Binding-site contacts:
Ligand atom O6 contacts residue TYR311 of chain 1.B at 3.5 Å.
Ligand atom CAX contacts residue LMN1 of chain 1.G at 3.8 Å.
Ligand atom C6 contacts residue TRP307 of chain 1.B at 3.3 Å (hydrophobic).
Ligand atom CCL contacts residue ARG245 of chain 1.B at 3.5 Å.
Ligand atom OAS contacts residue ARG245 of chain 1.B at 3.3 Å.
Ligand atom CBE contacts residue LEU303 of chain 1.B at 3.7 Å (hydrophobic).
Ligand atom O5 contacts residue TRP307 of chain 1.B at 2.9 Å (h-bond).
Ligand atom CCV contacts residue ARG245 of chain 1.B at 3.8 Å.
Ligand atom CAZ contacts residue ASN297 of chain 1.B at 3.6 Å.
Ligand atom OAN contacts residue TYR249 of chain 1.B at 3.3 Å.
Ligand atom CCR contacts residue ARG245 of chain 1.B at 3.5 Å.
Ligand atom CBD contacts residue ASN297 of chain 1.B at 3.3 Å.
Ligand atom CAB contacts residue LEU253 of chain 1.B at 3.8 Å (hydrophobic).
Ligand atom CAZ contacts residue LEU253 of chain 1.B at 3.8 Å (hydrophobic).
Ligand atom CBH contacts residue ILE304 of chain 1.B at 3.8 Å (hydrophobic).
Ligand atom CCH contacts residue ARG245 of chain 1.B at 3.4 Å.
Ligand atom C5 contacts residue TRP307 of chain 1.B at 3.7 Å (hydrophobic).
Ligand atom OAP contacts residue ARG245 of chain 1.B at 3.6 Å.
Ligand atom C6 contacts residue TYR311 of chain 1.B at 3.6 Å (hydrophobic).
Ligand atom OAP contacts residue GLY246 of chain 1.B at 3.3 Å.
Ligand atom CAA contacts residue ILE135 of chain 1.B at 3.7 Å (hydrophobic).
Ligand atom OAJ contacts residue TRP257 of chain 1.B at 3.7 Å.
Ligand atom CAW contacts residue ALA139 of chain 1.B at 3.8 Å (hydrophobic).
Ligand atom CBN contacts residue LMN1 of chain 1.G at 3.7 Å.
Ligand atom CBG contacts residue LMN1 of chain 1.G at 3.7 Å.
Ligand atom CBE contacts residue LMN1 of chain 1.G at 3.7 Å.
Ligand atom C3 contacts residue ARG245 of chain 1.B at 3.6 Å.
Ligand atom CCJ contacts residue ARG245 of chain 1.B at 3.6 Å.
Ligand atom OCB contacts residue ARG245 of chain 1.B at 3.5 Å (salt-bridge).
Ligand atom OAN contacts residue ARG245 of chain 1.B at 2.5 Å (salt-bridge).
Ligand atom OAP contacts residue TYR249 of chain 1.B at 3.3 Å.
Ligand atom CBC contacts residue LMN1 of chain 1.G at 3.8 Å.
Ligand atom CAX contacts residue ALA296 of chain 1.B at 3.8 Å (hydrophobic).
Ligand atom OAJ contacts residue LMN1 of chain 1.G at 3.1 Å (h-bond).
Ligand atom OAT contacts residue GLU252 of chain 1.B at 3.5 Å (salt-bridge).
Ligand atom CBI contacts residue TRP307 of chain 1.B at 3.6 Å (hydrophobic).
Ligand atom CAA contacts residue ILE306 of chain 1.B at 3.7 Å (hydrophobic).
Ligand atom CBR contacts residue LMN1 of chain 1.G at 3.8 Å.
Ligand atom OAU contacts residue TYR311 of chain 1.B at 3.6 Å.
Ligand atom O6 contacts residue TRP307 of chain 1.B at 2.4 Å (h-bond).

The small molecule below binds the protein below.
Small molecule (SMILES): CCCCCCCCCCC(CCCCCCCCCC)(CO[C@H]1O[C@@H](CO)[C@H](O[C@@H]2O[C@@H](CO)[C@H](O)[C@@H](O)[C@@H]2O)[C@@H](O)[C@@H]1O)CO[C@H]1O[C@@H](CO)[C@H](O[C@@H]2O[C@@H](CO)[C@H](O)[C@@H](O)[C@@H]2O)[C@@H](O)[C@H]1O

Sequence of chain 1.B:
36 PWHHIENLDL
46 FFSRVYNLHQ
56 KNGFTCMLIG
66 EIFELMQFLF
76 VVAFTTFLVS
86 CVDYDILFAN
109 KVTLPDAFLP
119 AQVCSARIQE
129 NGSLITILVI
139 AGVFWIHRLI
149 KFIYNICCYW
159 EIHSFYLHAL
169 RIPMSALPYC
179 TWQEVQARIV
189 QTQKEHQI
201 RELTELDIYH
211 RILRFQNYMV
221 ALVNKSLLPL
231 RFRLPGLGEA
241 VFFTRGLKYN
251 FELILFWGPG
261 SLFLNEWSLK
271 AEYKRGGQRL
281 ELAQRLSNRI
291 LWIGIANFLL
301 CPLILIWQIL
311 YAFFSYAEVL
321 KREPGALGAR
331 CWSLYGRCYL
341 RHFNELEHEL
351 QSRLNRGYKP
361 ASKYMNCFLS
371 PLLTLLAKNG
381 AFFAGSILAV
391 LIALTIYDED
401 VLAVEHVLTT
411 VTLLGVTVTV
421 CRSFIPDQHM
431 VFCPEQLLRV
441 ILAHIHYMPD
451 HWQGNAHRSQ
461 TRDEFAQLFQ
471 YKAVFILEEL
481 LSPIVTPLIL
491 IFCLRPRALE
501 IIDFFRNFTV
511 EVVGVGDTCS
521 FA